Binding-site contacts:
Ligand atom C7 contacts residue GLU82 of chain 1.L at 3.6 Å.
Ligand atom C6 contacts residue ASN138 of chain 1.L at 4.2 Å.
Ligand atom C2 contacts residue GLU82 of chain 1.L at 4.0 Å.
Ligand atom C7 contacts residue ASN114 of chain 1.L at 3.8 Å.
Ligand atom C4 contacts residue ASN114 of chain 1.L at 4.2 Å.
Ligand atom C5 contacts residue ASN114 of chain 1.L at 3.6 Å.
Ligand atom C8 contacts residue ASN83 of chain 1.L at 3.7 Å.
Ligand atom N2 contacts residue GLU82 of chain 1.L at 3.8 Å.
Ligand atom O5 contacts residue ASN114 of chain 1.L at 2.3 Å (h-bond).
Ligand atom C1 contacts residue ASN114 of chain 1.L at 1.4 Å.
Ligand atom C1 contacts residue ASN138 of chain 1.L at 3.9 Å.
Ligand atom N2 contacts residue ASN114 of chain 1.L at 2.8 Å (h-bond).
Ligand atom O7 contacts residue GLU82 of chain 1.L at 3.5 Å.
Ligand atom C1 contacts residue GLU82 of chain 1.L at 4.2 Å.
Ligand atom C8 contacts residue GLU82 of chain 1.L at 3.3 Å.
Ligand atom O6 contacts residue ASN138 of chain 1.L at 4.3 Å.
Ligand atom C7 contacts residue ASN83 of chain 1.L at 4.5 Å.
Ligand atom C8 contacts residue ASN114 of chain 1.L at 4.3 Å.
Ligand atom O5 contacts residue ASN138 of chain 1.L at 3.4 Å (h-bond).
Ligand atom C5 contacts residue ASN138 of chain 1.L at 3.5 Å.
Ligand atom O6 contacts residue THR116 of chain 1.L at 4.0 Å.
Ligand atom C2 contacts residue ASN114 of chain 1.L at 2.5 Å.
Ligand atom C3 contacts residue ASN114 of chain 1.L at 3.8 Å.
Ligand atom C6 contacts residue THR116 of chain 1.L at 4.1 Å.
Ligand atom C8 contacts residue ASN138 of chain 1.L at 4.3 Å.

A small-molecule ligand and the protein it binds are described below.
Small molecule (SMILES): CC(=O)N[C@H]1[C@H](O[C@H]2[C@H](O)[C@@H](NC(C)=O)CO[C@@H]2CO)O[C@H](CO)[C@@H](O)[C@@H]1O

Sequence of chain 1.L:
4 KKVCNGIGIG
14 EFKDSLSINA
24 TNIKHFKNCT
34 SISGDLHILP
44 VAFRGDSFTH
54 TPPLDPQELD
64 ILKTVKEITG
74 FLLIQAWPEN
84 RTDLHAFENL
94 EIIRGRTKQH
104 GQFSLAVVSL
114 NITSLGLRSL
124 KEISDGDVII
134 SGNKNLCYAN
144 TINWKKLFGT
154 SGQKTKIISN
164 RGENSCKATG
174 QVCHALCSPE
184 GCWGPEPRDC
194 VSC